Binding-site contacts:
Ligand atom C5 contacts residue ASN93 of chain 17.E at 3.5 Å.
Ligand atom C2 contacts residue ASN93 of chain 17.E at 1.8 Å.
Ligand atom O7 contacts residue TRP111 of chain 17.E at 3.6 Å.
Ligand atom C6 contacts residue ASN93 of chain 17.E at 3.1 Å.
Ligand atom C8 contacts residue GLU91 of chain 17.E at 3.8 Å.
Ligand atom N2 contacts residue TRP111 of chain 17.E at 3.5 Å.
Ligand atom C8 contacts residue TRP111 of chain 17.E at 3.3 Å (hydrophobic).
Ligand atom C5 contacts residue ASN93 of chain 17.E at 4.0 Å.
Ligand atom C7 contacts residue ASN93 of chain 17.E at 3.5 Å.
Ligand atom O5 contacts residue TRP111 of chain 17.E at 4.3 Å.
Ligand atom C4 contacts residue ASN93 of chain 17.E at 3.6 Å.
Ligand atom C6 contacts residue HIS42 of chain 17.E at 4.3 Å.
Ligand atom N2 contacts residue ASN93 of chain 17.E at 2.5 Å (h-bond).
Ligand atom O7 contacts residue ASN93 of chain 17.E at 3.9 Å.
Ligand atom O5 contacts residue ASN93 of chain 17.E at 4.1 Å.
Ligand atom C3 contacts residue TRP111 of chain 17.E at 3.7 Å (hydrophobic).
Ligand atom C7 contacts residue TRP111 of chain 17.E at 3.8 Å (hydrophobic).
Ligand atom C4 contacts residue TRP111 of chain 17.E at 4.0 Å (hydrophobic).
Ligand atom C5 contacts residue TRP111 of chain 17.E at 3.7 Å (hydrophobic).
Ligand atom N2 contacts residue GLY92 of chain 17.E at 4.2 Å.
Ligand atom C3 contacts residue ASN93 of chain 17.E at 3.1 Å.
Ligand atom O4 contacts residue TRP111 of chain 17.E at 3.4 Å.
Ligand atom C1 contacts residue TRP111 of chain 17.E at 3.9 Å (hydrophobic).
Ligand atom C8 contacts residue GLY92 of chain 17.E at 3.6 Å.
Ligand atom C7 contacts residue GLY92 of chain 17.E at 4.2 Å.
Ligand atom C1 contacts residue ASN93 of chain 17.E at 1.4 Å.
Ligand atom C2 contacts residue TRP111 of chain 17.E at 4.1 Å (hydrophobic).
Ligand atom O5 contacts residue ASN93 of chain 17.E at 2.3 Å (h-bond).
Ligand atom O3 contacts residue ASN93 of chain 17.E at 4.0 Å.
Ligand atom O3 contacts residue TRP111 of chain 17.E at 4.3 Å.

The small molecule below binds the protein below.
Small molecule (SMILES): CC(=O)N[C@H]1[C@H](O[C@H]2[C@H](O)[C@@H](NC(C)=O)CO[C@@H]2CO[C@@H]2O[C@@H](C)[C@@H](O)[C@@H](O)[C@@H]2O)O[C@H](CO)[C@@H](O[C@@H]2O[C@H](CO)[C@@H](O)[C@H](O[C@H]3O[C@H](CO)[C@@H](O)[C@H](O)[C@@H]3O)[C@@H]2O)[C@@H]1O

Sequence of chain 17.E:
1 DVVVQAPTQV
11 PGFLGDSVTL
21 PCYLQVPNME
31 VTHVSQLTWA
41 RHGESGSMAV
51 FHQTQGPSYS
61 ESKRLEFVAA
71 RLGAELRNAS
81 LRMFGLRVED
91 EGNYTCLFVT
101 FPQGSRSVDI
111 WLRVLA